Sequence of chain 1.A:
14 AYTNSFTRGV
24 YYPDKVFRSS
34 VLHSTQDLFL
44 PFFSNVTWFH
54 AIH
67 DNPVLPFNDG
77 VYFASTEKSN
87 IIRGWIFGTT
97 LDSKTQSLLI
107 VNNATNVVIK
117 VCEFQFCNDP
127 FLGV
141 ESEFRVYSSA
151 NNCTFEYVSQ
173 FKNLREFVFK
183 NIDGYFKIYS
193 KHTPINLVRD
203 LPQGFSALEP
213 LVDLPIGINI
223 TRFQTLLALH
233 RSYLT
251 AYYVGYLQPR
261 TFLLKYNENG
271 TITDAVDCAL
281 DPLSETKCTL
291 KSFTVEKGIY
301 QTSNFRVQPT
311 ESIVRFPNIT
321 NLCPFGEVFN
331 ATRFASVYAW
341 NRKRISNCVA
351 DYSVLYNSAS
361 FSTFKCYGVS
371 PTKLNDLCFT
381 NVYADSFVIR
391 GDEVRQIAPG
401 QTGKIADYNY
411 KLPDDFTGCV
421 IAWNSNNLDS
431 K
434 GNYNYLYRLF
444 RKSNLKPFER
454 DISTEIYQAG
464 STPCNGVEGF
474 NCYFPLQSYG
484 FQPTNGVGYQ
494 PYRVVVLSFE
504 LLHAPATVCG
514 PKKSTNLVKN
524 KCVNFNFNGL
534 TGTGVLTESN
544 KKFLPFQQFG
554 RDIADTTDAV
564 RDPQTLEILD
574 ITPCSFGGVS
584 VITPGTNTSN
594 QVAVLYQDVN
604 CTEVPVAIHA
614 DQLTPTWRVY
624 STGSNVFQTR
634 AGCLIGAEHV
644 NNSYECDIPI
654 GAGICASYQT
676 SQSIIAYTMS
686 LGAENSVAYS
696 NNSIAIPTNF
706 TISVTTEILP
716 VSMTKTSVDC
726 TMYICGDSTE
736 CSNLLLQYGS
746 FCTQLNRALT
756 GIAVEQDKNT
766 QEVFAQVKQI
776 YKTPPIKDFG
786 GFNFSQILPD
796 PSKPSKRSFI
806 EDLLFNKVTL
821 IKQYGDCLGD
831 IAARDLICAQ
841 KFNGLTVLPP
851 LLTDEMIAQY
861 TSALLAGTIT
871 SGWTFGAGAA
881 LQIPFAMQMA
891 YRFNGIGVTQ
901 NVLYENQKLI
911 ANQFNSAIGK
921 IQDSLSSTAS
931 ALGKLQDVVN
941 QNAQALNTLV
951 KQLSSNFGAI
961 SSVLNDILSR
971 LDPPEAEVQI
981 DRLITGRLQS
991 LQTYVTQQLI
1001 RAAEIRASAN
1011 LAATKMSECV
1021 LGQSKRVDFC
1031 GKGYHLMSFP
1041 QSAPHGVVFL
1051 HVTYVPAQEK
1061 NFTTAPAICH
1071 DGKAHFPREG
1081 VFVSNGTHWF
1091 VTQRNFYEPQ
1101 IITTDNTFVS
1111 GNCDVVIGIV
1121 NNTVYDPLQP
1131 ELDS

Sequence of chain 1.C:
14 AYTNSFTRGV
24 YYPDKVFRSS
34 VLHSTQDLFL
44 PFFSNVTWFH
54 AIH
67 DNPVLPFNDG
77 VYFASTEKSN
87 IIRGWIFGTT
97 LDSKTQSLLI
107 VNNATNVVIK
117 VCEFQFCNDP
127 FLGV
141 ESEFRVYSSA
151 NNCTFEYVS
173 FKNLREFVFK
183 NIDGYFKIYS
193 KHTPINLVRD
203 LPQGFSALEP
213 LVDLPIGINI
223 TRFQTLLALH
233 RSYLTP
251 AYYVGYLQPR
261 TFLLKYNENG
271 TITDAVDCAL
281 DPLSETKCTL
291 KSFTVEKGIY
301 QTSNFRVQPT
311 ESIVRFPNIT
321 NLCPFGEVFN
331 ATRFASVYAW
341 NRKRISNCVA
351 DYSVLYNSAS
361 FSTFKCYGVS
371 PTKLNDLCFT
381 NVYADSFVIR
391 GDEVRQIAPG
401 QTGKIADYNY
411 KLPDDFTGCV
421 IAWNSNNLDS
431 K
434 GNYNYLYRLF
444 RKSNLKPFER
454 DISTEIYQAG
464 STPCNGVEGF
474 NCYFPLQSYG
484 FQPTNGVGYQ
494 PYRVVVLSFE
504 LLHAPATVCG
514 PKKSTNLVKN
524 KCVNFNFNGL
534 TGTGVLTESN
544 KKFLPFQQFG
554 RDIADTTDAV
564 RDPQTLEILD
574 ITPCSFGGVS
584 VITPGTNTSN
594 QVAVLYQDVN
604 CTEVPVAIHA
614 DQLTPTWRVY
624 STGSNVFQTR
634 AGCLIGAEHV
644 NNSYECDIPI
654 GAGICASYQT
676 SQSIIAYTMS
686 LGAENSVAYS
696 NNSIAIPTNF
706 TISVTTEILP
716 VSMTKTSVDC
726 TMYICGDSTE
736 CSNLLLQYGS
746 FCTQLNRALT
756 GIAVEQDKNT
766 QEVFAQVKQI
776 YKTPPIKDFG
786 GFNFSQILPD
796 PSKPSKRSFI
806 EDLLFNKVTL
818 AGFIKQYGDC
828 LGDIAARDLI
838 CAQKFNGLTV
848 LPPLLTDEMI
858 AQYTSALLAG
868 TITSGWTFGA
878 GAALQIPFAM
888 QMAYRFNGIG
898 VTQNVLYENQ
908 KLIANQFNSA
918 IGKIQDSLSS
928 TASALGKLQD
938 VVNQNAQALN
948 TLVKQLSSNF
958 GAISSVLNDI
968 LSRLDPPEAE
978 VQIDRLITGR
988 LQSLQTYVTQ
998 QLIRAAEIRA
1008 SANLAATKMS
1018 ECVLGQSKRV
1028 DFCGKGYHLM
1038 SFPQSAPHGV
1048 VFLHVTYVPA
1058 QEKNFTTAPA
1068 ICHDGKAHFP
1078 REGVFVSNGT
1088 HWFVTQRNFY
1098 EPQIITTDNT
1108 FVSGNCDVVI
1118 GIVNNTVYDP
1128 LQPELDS

The protein below binds the small molecule below.
Small molecule (SMILES): CC(=O)N[C@H]1[C@H](O[C@H]2[C@H](O)[C@@H](NC(C)=O)CO[C@@H]2CO)O[C@H](CO)[C@@H](O)[C@@H]1O

Binding-site contacts:
Ligand atom C5 contacts residue THR95 of chain 1.A at 4.1 Å.
Ligand atom C6 contacts residue THR223 of chain 1.A at 3.8 Å.
Ligand atom C6 contacts residue SER446 of chain 1.C at 3.4 Å.
Ligand atom O5 contacts residue ASN221 of chain 1.A at 2.3 Å (h-bond).
Ligand atom C7 contacts residue GLU452 of chain 1.C at 4.0 Å.
Ligand atom C8 contacts residue ARG444 of chain 1.C at 4.5 Å.
Ligand atom C7 contacts residue ARG444 of chain 1.C at 3.8 Å.
Ligand atom O6 contacts residue THR95 of chain 1.A at 4.0 Å.
Ligand atom C6 contacts residue THR95 of chain 1.A at 3.4 Å.
Ligand atom O7 contacts residue ASN447 of chain 1.C at 4.4 Å.
Ligand atom C6 contacts residue LYS445 of chain 1.C at 4.3 Å.
Ligand atom O7 contacts residue SER446 of chain 1.C at 4.2 Å.
Ligand atom C5 contacts residue ASN221 of chain 1.A at 3.6 Å.
Ligand atom C8 contacts residue ASN447 of chain 1.C at 3.4 Å.
Ligand atom C8 contacts residue GLU452 of chain 1.C at 3.9 Å.
Ligand atom C3 contacts residue ASN221 of chain 1.A at 3.8 Å.
Ligand atom O5 contacts residue SER446 of chain 1.C at 4.4 Å.
Ligand atom C4 contacts residue ASN221 of chain 1.A at 4.2 Å.
Ligand atom C8 contacts residue LEU448 of chain 1.C at 4.4 Å (hydrophobic).
Ligand atom O7 contacts residue GLU452 of chain 1.C at 4.2 Å.
Ligand atom C1 contacts residue ASN221 of chain 1.A at 1.4 Å.
Ligand atom C5 contacts residue THR223 of chain 1.A at 3.9 Å.
Ligand atom O6 contacts residue SER446 of chain 1.C at 4.1 Å.
Ligand atom C7 contacts residue ASN447 of chain 1.C at 4.3 Å.
Ligand atom O7 contacts residue ASN221 of chain 1.A at 4.0 Å.
Ligand atom O5 contacts residue THR223 of chain 1.A at 4.0 Å.
Ligand atom O3 contacts residue SER446 of chain 1.C at 3.7 Å.
Ligand atom C8 contacts residue LYS449 of chain 1.C at 3.9 Å.
Ligand atom N2 contacts residue ASN221 of chain 1.A at 3.0 Å (h-bond).
Ligand atom C7 contacts residue ASN221 of chain 1.A at 3.7 Å.
Ligand atom O6 contacts residue LYS445 of chain 1.C at 3.5 Å.
Ligand atom O5 contacts residue THR95 of chain 1.A at 3.6 Å (h-bond).
Ligand atom C2 contacts residue ASN221 of chain 1.A at 2.5 Å.
Ligand atom O7 contacts residue ARG444 of chain 1.C at 2.7 Å (salt-bridge).